Binding-site contacts:
Ligand atom O7 contacts residue ASN103 of chain 1.G at 3.5 Å (h-bond).
Ligand atom C8 contacts residue THR105 of chain 1.G at 3.9 Å.
Ligand atom C1 contacts residue ASN103 of chain 1.G at 1.5 Å.
Ligand atom C8 contacts residue ASN103 of chain 1.G at 4.1 Å.
Ligand atom O5 contacts residue ASN103 of chain 1.G at 2.5 Å (h-bond).
Ligand atom N2 contacts residue ASN103 of chain 1.G at 2.9 Å (h-bond).
Ligand atom O5 contacts residue LYS117 of chain 1.G at 3.9 Å.
Ligand atom C4 contacts residue ASN103 of chain 1.G at 4.4 Å.
Ligand atom C3 contacts residue ASN103 of chain 1.G at 3.9 Å.
Ligand atom C1 contacts residue LYS117 of chain 1.G at 4.5 Å.
Ligand atom C5 contacts residue ASN103 of chain 1.G at 3.8 Å.
Ligand atom O6 contacts residue LYS117 of chain 1.G at 4.1 Å.
Ligand atom C7 contacts residue ASN103 of chain 1.G at 3.4 Å.
Ligand atom C7 contacts residue THR105 of chain 1.G at 4.5 Å.
Ligand atom C2 contacts residue ASN103 of chain 1.G at 2.5 Å.
Ligand atom O7 contacts residue THR105 of chain 1.G at 4.3 Å.

This small molecule binds to this protein.
Small molecule (SMILES): CC(=O)N[C@@H]1[C@@H](O)[C@H](O)[C@@H](CO)O[C@H]1O

Sequence of chain 1.G:
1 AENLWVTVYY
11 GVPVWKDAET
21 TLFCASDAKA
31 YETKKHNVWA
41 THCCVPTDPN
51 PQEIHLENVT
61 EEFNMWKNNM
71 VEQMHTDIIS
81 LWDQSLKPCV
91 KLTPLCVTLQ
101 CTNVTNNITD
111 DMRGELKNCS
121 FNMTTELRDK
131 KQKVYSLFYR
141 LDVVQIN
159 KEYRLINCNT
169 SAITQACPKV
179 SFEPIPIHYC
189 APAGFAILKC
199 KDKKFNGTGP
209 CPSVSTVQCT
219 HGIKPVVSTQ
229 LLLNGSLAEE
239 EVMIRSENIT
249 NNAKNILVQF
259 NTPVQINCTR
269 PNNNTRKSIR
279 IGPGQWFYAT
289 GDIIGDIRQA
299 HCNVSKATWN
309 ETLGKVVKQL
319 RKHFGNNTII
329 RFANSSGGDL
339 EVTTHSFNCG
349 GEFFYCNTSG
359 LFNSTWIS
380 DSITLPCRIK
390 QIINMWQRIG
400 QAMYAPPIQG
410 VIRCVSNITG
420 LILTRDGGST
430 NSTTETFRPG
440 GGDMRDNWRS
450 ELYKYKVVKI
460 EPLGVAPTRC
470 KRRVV